Binding-site contacts:
Ligand atom N1 contacts residue SER118 of chain 1.H at 3.7 Å.
Ligand atom O28 contacts residue SER168 of chain 1.N at 3.9 Å.
Ligand atom N4 contacts residue THR22 of chain 1.N at 2.8 Å (h-bond).
Ligand atom C23 contacts residue GLY47 of chain 1.N at 3.5 Å.
Ligand atom O27 contacts residue THR1 of chain 1.N at 2.4 Å (h-bond).
Ligand atom B26 contacts residue THR1 of chain 1.N at 1.4 Å.
Ligand atom C3 contacts residue THR21 of chain 1.N at 3.2 Å.
Ligand atom C24 contacts residue THR52 of chain 1.N at 3.8 Å.
Ligand atom C3 contacts residue THR20 of chain 1.N at 3.7 Å.
Ligand atom N9 contacts residue THR20 of chain 1.N at 3.8 Å.
Ligand atom O19 contacts residue THR21 of chain 1.N at 3.0 Å (h-bond).
Ligand atom C10 contacts residue THR21 of chain 1.N at 3.8 Å.
Ligand atom C21 contacts residue GLY47 of chain 1.N at 3.8 Å.
Ligand atom C25 contacts residue THR20 of chain 1.N at 3.5 Å.
Ligand atom C2 contacts residue THR20 of chain 1.N at 3.8 Å.
Ligand atom O28 contacts residue THR1 of chain 1.N at 2.3 Å (h-bond).
Ligand atom N9 contacts residue THR21 of chain 1.N at 3.2 Å (h-bond).
Ligand atom O27 contacts residue GLY47 of chain 1.N at 3.3 Å (h-bond).
Ligand atom B26 contacts residue LYS33 of chain 1.N at 3.8 Å.
Ligand atom C14 contacts residue GLY47 of chain 1.N at 3.7 Å.
Ligand atom C22 contacts residue SER46 of chain 1.N at 3.9 Å.
Ligand atom C13 contacts residue GLY47 of chain 1.N at 3.5 Å.
Ligand atom C22 contacts residue GLY47 of chain 1.N at 3.6 Å.
Ligand atom C5 contacts residue HIS114 of chain 1.H at 3.7 Å.
Ligand atom O8 contacts residue ALA49 of chain 1.N at 3.2 Å (h-bond).
Ligand atom C10 contacts residue GLY47 of chain 1.N at 3.5 Å.
Ligand atom C22 contacts residue THR1 of chain 1.N at 2.8 Å.
Ligand atom O19 contacts residue THR20 of chain 1.N at 3.3 Å.
Ligand atom C3 contacts residue THR22 of chain 1.N at 3.4 Å.
Ligand atom C5 contacts residue THR22 of chain 1.N at 3.8 Å.
Ligand atom C21 contacts residue THR1 of chain 1.N at 2.4 Å.
Ligand atom N20 contacts residue THR1 of chain 1.N at 3.7 Å.
Ligand atom C24 contacts residue ARG45 of chain 1.N at 3.5 Å.
Ligand atom C6 contacts residue SER118 of chain 1.H at 3.2 Å.
Ligand atom O8 contacts residue SER48 of chain 1.N at 3.9 Å.
Ligand atom C18 contacts residue GLY47 of chain 1.N at 3.6 Å.
Ligand atom C11 contacts residue THR21 of chain 1.N at 3.4 Å.
Ligand atom N20 contacts residue GLY47 of chain 1.N at 2.8 Å (h-bond).
Ligand atom C21 contacts residue LYS33 of chain 1.N at 3.8 Å.
Ligand atom N1 contacts residue ALA49 of chain 1.N at 3.8 Å.

Sequence of chain 1.H:
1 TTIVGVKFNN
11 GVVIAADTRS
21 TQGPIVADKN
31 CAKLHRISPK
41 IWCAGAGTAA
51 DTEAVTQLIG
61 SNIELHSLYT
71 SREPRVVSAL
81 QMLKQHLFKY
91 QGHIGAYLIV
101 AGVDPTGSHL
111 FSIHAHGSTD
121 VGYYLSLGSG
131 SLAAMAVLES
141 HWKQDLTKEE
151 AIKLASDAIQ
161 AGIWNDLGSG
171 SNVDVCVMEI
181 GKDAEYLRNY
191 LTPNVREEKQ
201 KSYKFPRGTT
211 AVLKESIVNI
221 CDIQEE

Sequence of chain 1.N:
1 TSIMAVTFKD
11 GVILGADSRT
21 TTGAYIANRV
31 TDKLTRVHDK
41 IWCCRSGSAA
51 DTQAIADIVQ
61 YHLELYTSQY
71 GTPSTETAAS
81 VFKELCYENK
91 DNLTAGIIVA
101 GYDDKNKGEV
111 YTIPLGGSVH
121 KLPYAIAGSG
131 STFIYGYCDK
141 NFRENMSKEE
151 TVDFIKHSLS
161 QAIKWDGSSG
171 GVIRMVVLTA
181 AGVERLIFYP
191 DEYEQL

A protein and the small-molecule ligand that binds it are described below.
Small molecule (SMILES): CC(C)C[C@H](NC(=O)[C@H](Cc1ccccc1)NC(=O)c1cnccn1)B(O)O